The small molecule below binds the protein below.
Small molecule (SMILES): CC(=O)N[C@@H]1[C@@H](O)[C@H](O)[C@@H](CO)O[C@H]1O

Binding-site contacts:
Ligand atom C6 contacts residue ASP310 of chain 1.A at 4.4 Å.
Ligand atom C5 contacts residue ASN339 of chain 1.A at 3.6 Å.
Ligand atom O7 contacts residue ASN339 of chain 1.A at 3.3 Å (h-bond).
Ligand atom C3 contacts residue ASN339 of chain 1.A at 3.9 Å.
Ligand atom C6 contacts residue GLY309 of chain 1.A at 4.0 Å.
Ligand atom O5 contacts residue ASN339 of chain 1.A at 2.3 Å (h-bond).
Ligand atom C4 contacts residue ASN339 of chain 1.A at 4.2 Å.
Ligand atom O5 contacts residue GLY309 of chain 1.A at 3.8 Å.
Ligand atom C1 contacts residue GLY309 of chain 1.A at 3.9 Å.
Ligand atom C7 contacts residue ASN339 of chain 1.A at 3.4 Å.
Ligand atom C5 contacts residue GLY309 of chain 1.A at 3.4 Å.
Ligand atom O6 contacts residue LYS306 of chain 1.A at 4.0 Å.
Ligand atom C1 contacts residue ASN339 of chain 1.A at 1.4 Å.
Ligand atom C6 contacts residue LYS306 of chain 1.A at 4.2 Å.
Ligand atom C2 contacts residue ASN339 of chain 1.A at 2.6 Å.
Ligand atom C4 contacts residue GLY309 of chain 1.A at 4.5 Å.
Ligand atom N2 contacts residue ASN339 of chain 1.A at 3.1 Å (h-bond).
Ligand atom C8 contacts residue ASN339 of chain 1.A at 4.4 Å.

Sequence of chain 1.A:
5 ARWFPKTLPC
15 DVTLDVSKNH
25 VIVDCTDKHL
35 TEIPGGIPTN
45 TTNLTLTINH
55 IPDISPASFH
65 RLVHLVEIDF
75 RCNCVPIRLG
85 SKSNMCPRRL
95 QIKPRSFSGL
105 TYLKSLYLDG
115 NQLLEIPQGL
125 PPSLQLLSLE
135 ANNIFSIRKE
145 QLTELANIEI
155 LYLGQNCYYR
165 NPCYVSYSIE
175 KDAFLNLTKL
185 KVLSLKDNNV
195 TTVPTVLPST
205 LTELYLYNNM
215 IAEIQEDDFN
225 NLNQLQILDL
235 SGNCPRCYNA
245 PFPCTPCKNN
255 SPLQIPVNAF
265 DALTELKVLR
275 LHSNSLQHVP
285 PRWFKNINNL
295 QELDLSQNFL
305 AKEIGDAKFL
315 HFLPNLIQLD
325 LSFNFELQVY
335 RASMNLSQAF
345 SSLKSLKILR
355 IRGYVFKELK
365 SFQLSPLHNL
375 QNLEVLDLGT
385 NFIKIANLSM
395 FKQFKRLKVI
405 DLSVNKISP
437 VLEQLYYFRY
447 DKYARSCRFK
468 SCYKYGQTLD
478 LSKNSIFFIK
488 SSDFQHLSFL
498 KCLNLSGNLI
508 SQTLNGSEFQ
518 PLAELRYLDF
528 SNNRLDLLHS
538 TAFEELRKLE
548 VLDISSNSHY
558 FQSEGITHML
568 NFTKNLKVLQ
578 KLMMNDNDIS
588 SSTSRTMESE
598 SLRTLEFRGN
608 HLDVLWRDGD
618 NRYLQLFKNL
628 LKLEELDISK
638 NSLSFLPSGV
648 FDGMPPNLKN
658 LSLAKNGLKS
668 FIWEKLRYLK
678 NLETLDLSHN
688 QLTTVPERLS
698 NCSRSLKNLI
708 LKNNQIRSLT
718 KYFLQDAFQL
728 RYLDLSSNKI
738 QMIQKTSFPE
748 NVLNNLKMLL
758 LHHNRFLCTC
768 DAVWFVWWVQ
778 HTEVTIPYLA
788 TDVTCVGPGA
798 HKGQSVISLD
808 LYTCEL